Binding-site contacts:
Ligand atom O6 contacts residue NAG1 of chain 2.S at 3.7 Å.
Ligand atom O7 contacts residue PRO182 of chain 2.D at 3.7 Å.
Ligand atom C6 contacts residue GLY348 of chain 2.D at 4.0 Å.
Ligand atom O5 contacts residue ASN232 of chain 2.D at 2.4 Å (h-bond).
Ligand atom O2 contacts residue GLU181 of chain 2.D at 3.8 Å.
Ligand atom C8 contacts residue PHE345 of chain 2.D at 4.0 Å (hydrophobic).
Ligand atom C1 contacts residue VAL414 of chain 2.D at 3.9 Å (hydrophobic).
Ligand atom C3 contacts residue CYS413 of chain 2.D at 4.2 Å (hydrophobic).
Ligand atom C3 contacts residue ASN232 of chain 2.D at 3.8 Å.
Ligand atom C8 contacts residue LEU231 of chain 2.D at 3.6 Å (hydrophobic).
Ligand atom C1 contacts residue ASN232 of chain 2.D at 1.4 Å.
Ligand atom C1 contacts residue NAG1 of chain 2.S at 4.0 Å.
Ligand atom C5 contacts residue ASN232 of chain 2.D at 3.7 Å.
Ligand atom C5 contacts residue VAL414 of chain 2.D at 3.3 Å (hydrophobic).
Ligand atom C8 contacts residue SER415 of chain 2.D at 4.3 Å.
Ligand atom C7 contacts residue ASN346 of chain 2.D at 4.0 Å.
Ligand atom O6 contacts residue CYS413 of chain 2.D at 4.0 Å.
Ligand atom O3 contacts residue CYS413 of chain 2.D at 3.5 Å.
Ligand atom C7 contacts residue SER415 of chain 2.D at 4.3 Å.
Ligand atom C1 contacts residue SER415 of chain 2.D at 3.6 Å.
Ligand atom C2 contacts residue ASN232 of chain 2.D at 2.5 Å.
Ligand atom C4 contacts residue VAL414 of chain 2.D at 3.8 Å (hydrophobic).
Ligand atom N2 contacts residue ASN232 of chain 2.D at 2.9 Å (h-bond).
Ligand atom O4 contacts residue VAL414 of chain 2.D at 3.8 Å.
Ligand atom O5 contacts residue NAG1 of chain 2.S at 3.5 Å (h-bond).
Ligand atom O4 contacts residue GLU181 of chain 2.D at 3.8 Å.
Ligand atom C5 contacts residue NAG1 of chain 2.S at 4.1 Å.
Ligand atom C2 contacts residue VAL414 of chain 2.D at 4.2 Å (hydrophobic).
Ligand atom C8 contacts residue ASN346 of chain 2.D at 3.2 Å.
Ligand atom C6 contacts residue NAG1 of chain 2.S at 4.1 Å.
Ligand atom C2 contacts residue GLU181 of chain 2.D at 4.3 Å.
Ligand atom C3 contacts residue VAL414 of chain 2.D at 3.6 Å (hydrophobic).
Ligand atom O6 contacts residue GLY348 of chain 2.D at 3.4 Å.
Ligand atom C2 contacts residue SER415 of chain 2.D at 4.0 Å.
Ligand atom O7 contacts residue ASN232 of chain 2.D at 3.6 Å (h-bond).
Ligand atom C7 contacts residue ASN232 of chain 2.D at 3.4 Å.
Ligand atom O5 contacts residue VAL414 of chain 2.D at 4.0 Å.
Ligand atom C5 contacts residue GLU181 of chain 2.D at 4.3 Å.
Ligand atom C4 contacts residue ASN232 of chain 2.D at 4.2 Å.
Ligand atom N2 contacts residue SER415 of chain 2.D at 3.4 Å.

Sequence of chain 2.D:
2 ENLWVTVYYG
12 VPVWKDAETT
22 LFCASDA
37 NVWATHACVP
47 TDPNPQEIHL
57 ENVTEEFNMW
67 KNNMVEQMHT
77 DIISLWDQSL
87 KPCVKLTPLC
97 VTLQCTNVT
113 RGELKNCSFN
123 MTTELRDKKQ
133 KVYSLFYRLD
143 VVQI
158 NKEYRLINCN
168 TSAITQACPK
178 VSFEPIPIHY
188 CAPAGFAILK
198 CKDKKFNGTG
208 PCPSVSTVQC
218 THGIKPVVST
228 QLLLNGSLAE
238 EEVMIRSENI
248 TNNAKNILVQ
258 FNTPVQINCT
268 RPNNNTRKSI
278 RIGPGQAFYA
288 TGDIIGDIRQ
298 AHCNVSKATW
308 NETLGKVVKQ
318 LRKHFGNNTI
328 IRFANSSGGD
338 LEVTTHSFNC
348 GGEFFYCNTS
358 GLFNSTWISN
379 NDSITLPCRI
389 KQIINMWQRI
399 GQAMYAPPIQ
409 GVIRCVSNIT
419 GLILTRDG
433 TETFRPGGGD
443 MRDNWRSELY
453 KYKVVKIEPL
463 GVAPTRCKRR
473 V

The protein below binds the small molecule below.
Small molecule (SMILES): CC(=O)N[C@H]1[C@H](O[C@H]2[C@H](O)[C@@H](NC(C)=O)CO[C@@H]2CO)O[C@H](CO)[C@@H](O[C@@H]2O[C@H](CO[C@H]3O[C@H](CO)[C@@H](O)[C@H](O)[C@@H]3O)[C@@H](O)[C@H](O)[C@@H]2O)[C@@H]1O